Binding-site contacts:
Ligand atom C8 contacts residue ASN616 of chain 1.C at 4.3 Å.
Ligand atom C5 contacts residue ASN616 of chain 1.C at 3.6 Å.
Ligand atom C4 contacts residue ASN616 of chain 1.C at 4.2 Å.
Ligand atom O5 contacts residue ASN616 of chain 1.C at 2.4 Å (h-bond).
Ligand atom C1 contacts residue ASN616 of chain 1.C at 1.4 Å.
Ligand atom C3 contacts residue ASN616 of chain 1.C at 3.8 Å.
Ligand atom C2 contacts residue ASN616 of chain 1.C at 2.5 Å.
Ligand atom C7 contacts residue ASN616 of chain 1.C at 3.1 Å.
Ligand atom N2 contacts residue ASN616 of chain 1.C at 2.8 Å (h-bond).
Ligand atom O7 contacts residue ASN616 of chain 1.C at 3.1 Å (h-bond).

This small molecule binds to this protein.
Small molecule (SMILES): CC(=O)N[C@@H]1[C@@H](O)[C@H](O)[C@@H](CO)O[C@H]1O

Sequence of chain 1.C:
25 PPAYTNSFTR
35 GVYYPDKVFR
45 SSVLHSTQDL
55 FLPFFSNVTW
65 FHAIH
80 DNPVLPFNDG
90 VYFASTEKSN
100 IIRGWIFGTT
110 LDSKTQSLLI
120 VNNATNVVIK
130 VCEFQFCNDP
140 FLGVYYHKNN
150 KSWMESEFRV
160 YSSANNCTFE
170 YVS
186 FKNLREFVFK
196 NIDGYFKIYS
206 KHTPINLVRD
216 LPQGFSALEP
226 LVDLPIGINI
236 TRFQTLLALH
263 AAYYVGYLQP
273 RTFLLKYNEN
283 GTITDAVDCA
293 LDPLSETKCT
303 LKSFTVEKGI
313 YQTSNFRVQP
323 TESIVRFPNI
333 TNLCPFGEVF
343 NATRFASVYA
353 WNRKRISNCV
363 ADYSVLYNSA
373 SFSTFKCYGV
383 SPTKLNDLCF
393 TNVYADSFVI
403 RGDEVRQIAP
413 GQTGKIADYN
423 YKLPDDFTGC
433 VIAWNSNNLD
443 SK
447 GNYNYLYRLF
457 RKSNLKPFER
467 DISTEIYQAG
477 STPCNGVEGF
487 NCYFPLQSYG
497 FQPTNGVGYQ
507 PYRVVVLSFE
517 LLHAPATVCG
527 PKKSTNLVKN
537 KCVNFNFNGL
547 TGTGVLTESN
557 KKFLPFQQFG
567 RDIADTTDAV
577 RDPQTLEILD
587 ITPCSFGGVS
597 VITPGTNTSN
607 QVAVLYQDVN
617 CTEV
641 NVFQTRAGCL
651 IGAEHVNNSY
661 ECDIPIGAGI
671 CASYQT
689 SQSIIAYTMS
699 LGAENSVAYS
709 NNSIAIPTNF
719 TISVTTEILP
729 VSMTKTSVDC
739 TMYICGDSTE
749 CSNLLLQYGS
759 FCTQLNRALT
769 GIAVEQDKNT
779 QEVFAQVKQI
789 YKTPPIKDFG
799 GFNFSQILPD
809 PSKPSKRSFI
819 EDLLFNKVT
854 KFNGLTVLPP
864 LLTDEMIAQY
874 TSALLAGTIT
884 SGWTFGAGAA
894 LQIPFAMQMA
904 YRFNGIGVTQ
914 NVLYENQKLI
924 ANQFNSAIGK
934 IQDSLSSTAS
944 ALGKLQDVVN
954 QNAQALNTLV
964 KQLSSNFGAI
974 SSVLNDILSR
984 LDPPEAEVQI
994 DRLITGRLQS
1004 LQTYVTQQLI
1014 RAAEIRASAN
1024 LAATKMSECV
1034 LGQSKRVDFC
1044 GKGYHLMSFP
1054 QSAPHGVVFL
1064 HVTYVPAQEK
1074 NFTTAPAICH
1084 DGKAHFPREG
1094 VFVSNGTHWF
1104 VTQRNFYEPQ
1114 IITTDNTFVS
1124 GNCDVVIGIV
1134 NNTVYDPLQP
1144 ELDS